The small molecule below binds the protein below.
Small molecule (SMILES): CC(=O)N[C@@H]1[C@@H](O)[C@H](O)[C@@H](CO)O[C@H]1O

Sequence of chain 1.A:
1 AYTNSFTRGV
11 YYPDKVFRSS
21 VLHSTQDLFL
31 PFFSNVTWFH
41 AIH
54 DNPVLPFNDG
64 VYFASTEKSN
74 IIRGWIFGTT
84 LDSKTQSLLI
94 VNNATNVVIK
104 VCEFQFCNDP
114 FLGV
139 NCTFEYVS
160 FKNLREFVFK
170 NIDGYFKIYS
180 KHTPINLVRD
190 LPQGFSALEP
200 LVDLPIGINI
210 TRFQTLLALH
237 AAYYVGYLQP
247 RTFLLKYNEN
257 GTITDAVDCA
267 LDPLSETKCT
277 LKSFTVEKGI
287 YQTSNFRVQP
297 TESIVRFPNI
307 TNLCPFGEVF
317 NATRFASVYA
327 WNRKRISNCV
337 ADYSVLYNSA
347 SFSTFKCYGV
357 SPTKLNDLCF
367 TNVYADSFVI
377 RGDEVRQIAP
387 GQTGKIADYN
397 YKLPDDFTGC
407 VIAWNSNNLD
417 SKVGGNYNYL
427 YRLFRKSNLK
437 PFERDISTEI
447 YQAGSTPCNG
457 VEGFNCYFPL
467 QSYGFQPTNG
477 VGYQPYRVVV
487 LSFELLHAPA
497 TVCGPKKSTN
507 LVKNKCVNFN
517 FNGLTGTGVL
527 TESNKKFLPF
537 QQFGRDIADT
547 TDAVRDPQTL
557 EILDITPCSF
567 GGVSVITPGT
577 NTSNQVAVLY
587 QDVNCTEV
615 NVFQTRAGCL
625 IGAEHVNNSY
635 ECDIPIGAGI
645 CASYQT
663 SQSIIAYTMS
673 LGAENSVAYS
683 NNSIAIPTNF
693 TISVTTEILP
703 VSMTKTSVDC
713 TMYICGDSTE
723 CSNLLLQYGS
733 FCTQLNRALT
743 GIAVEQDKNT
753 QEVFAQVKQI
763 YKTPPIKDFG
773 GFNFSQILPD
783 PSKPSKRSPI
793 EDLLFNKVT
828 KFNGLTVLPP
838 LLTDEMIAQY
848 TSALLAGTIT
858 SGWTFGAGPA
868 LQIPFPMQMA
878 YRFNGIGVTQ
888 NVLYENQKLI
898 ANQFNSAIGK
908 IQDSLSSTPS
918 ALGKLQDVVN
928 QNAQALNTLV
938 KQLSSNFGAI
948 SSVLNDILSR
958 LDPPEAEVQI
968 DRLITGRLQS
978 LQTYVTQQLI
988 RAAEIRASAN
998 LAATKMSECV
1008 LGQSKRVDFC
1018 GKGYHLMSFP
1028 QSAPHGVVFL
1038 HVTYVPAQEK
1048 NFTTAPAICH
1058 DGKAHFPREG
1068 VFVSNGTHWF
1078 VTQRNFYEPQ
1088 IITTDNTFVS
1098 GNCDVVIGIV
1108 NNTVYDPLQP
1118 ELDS

Sequence of chain 1.B:
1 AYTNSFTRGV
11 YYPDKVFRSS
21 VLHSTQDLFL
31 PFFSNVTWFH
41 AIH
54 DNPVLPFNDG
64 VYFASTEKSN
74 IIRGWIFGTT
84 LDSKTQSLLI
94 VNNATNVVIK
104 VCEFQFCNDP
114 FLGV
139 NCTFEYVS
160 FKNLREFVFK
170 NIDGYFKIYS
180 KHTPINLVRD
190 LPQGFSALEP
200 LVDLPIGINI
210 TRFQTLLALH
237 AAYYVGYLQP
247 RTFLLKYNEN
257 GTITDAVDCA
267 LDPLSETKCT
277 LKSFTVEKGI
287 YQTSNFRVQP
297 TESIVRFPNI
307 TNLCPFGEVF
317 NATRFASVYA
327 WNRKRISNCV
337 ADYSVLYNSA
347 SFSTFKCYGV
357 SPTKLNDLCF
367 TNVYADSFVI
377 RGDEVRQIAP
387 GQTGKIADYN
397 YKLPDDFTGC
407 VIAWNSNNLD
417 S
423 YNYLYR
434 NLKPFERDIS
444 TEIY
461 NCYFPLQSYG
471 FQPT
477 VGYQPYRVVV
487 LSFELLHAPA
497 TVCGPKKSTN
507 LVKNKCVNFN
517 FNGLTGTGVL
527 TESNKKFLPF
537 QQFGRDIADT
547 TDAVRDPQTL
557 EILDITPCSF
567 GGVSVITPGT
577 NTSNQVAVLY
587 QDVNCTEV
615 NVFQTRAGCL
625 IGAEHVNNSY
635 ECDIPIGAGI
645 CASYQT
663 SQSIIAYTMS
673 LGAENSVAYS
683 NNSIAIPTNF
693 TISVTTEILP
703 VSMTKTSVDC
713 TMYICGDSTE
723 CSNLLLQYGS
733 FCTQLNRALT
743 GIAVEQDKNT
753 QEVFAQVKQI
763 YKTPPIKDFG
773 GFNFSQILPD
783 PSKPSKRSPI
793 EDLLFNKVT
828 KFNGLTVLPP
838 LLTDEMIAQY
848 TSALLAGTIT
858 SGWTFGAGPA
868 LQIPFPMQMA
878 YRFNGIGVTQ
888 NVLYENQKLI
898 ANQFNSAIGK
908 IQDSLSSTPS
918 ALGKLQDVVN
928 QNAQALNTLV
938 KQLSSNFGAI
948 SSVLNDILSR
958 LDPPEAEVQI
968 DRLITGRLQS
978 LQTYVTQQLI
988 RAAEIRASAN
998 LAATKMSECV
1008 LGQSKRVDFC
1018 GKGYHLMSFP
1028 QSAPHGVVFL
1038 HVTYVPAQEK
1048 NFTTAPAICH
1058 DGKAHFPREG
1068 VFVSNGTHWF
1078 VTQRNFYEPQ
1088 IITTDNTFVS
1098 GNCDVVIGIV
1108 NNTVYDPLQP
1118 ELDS

Binding-site contacts:
Ligand atom N2 contacts residue ASN683 of chain 1.A at 3.0 Å (h-bond).
Ligand atom C1 contacts residue ASP770 of chain 1.B at 4.4 Å.
Ligand atom O7 contacts residue ASN683 of chain 1.A at 4.0 Å.
Ligand atom C5 contacts residue ASN683 of chain 1.A at 3.7 Å.
Ligand atom C2 contacts residue ASN683 of chain 1.A at 2.5 Å.
Ligand atom C1 contacts residue ASN683 of chain 1.A at 1.4 Å.
Ligand atom C7 contacts residue ASN683 of chain 1.A at 3.8 Å.
Ligand atom O6 contacts residue ASP770 of chain 1.B at 4.2 Å.
Ligand atom C8 contacts residue GLY1105 of chain 1.A at 3.8 Å.
Ligand atom O5 contacts residue ASP770 of chain 1.B at 3.9 Å.
Ligand atom C4 contacts residue ASN683 of chain 1.A at 4.2 Å.
Ligand atom O5 contacts residue ASN683 of chain 1.A at 2.4 Å (h-bond).
Ligand atom C3 contacts residue ASN683 of chain 1.A at 3.8 Å.